Sequence of chain 1.B:
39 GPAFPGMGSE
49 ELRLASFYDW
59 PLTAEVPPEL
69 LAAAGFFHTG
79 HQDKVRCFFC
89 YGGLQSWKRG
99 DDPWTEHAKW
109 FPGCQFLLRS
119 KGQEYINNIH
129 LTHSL

Sequence of chain 2.A:
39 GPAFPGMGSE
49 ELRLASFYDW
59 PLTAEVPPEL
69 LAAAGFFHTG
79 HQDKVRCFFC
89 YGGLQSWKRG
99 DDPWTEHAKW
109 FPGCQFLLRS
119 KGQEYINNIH

This protein binds this small molecule.
Small molecule (SMILES): CC(C)[C@H](NC(=O)[C@H](C)N)C(=O)N1CCC[C@H]1C(=O)N[C@@H](CC1=c2ccccc2=NC1)C(=O)O

Binding-site contacts:
Ligand atom CB contacts residue ASP99 of chain 2.A at 3.8 Å.
Ligand atom CG2 contacts residue GLN93 of chain 2.A at 3.8 Å.
Ligand atom CA contacts residue SER94 of chain 2.A at 3.5 Å.
Ligand atom C contacts residue LEU92 of chain 2.A at 3.6 Å (hydrophobic).
Ligand atom C contacts residue GLN93 of chain 2.A at 3.7 Å.
Ligand atom CZ2 contacts residue THR77 of chain 2.A at 3.8 Å.
Ligand atom N contacts residue GLN93 of chain 2.A at 3.0 Å (h-bond).
Ligand atom NE1 contacts residue VAL83 of chain 2.A at 3.5 Å (h-bond).
Ligand atom CB contacts residue GLN93 of chain 2.A at 3.3 Å.
Ligand atom NE1 contacts residue GLY91 of chain 2.A at 3.3 Å.
Ligand atom CA contacts residue ASP99 of chain 2.A at 3.6 Å.
Ligand atom O contacts residue ARG97 of chain 1.B at 3.2 Å (salt-bridge).
Ligand atom N contacts residue LEU92 of chain 2.A at 3.7 Å.
Ligand atom O contacts residue LEU92 of chain 2.A at 3.4 Å.
Ligand atom CD contacts residue TRP108 of chain 2.A at 3.6 Å (hydrophobic).
Ligand atom CH2 contacts residue ARG84 of chain 2.A at 3.0 Å.
Ligand atom NE1 contacts residue LEU92 of chain 2.A at 3.1 Å (h-bond).
Ligand atom O contacts residue GLN93 of chain 2.A at 2.9 Å (h-bond).
Ligand atom CD1 contacts residue GLY91 of chain 2.A at 3.4 Å.
Ligand atom O contacts residue GLU104 of chain 2.A at 3.3 Å (salt-bridge).
Ligand atom CD1 contacts residue GLN93 of chain 2.A at 3.6 Å.
Ligand atom N contacts residue GLU104 of chain 2.A at 3.0 Å (salt-bridge).
Ligand atom CZ3 contacts residue ARG84 of chain 2.A at 3.5 Å.
Ligand atom N contacts residue ASP99 of chain 2.A at 2.7 Å (salt-bridge).
Ligand atom CZ2 contacts residue LYS82 of chain 2.A at 3.6 Å.
Ligand atom CB contacts residue TRP95 of chain 2.A at 3.7 Å (hydrophobic).
Ligand atom CB contacts residue GLU104 of chain 2.A at 3.8 Å.
Ligand atom CB contacts residue GLN93 of chain 2.A at 3.4 Å.
Ligand atom CA contacts residue GLN93 of chain 2.A at 3.4 Å.
Ligand atom CG contacts residue TRP108 of chain 2.A at 3.4 Å (hydrophobic).
Ligand atom O contacts residue TRP108 of chain 2.A at 3.0 Å (h-bond).
Ligand atom CZ2 contacts residue ARG84 of chain 2.A at 3.5 Å.
Ligand atom CB contacts residue GLY91 of chain 2.A at 3.8 Å.
Ligand atom CD1 contacts residue LEU92 of chain 2.A at 3.4 Å (hydrophobic).
Ligand atom CA contacts residue GLY91 of chain 2.A at 3.2 Å.
Ligand atom CE2 contacts residue LYS82 of chain 2.A at 3.7 Å.
Ligand atom C contacts residue GLY91 of chain 2.A at 3.8 Å.
Ligand atom CA contacts residue GLU104 of chain 2.A at 3.7 Å.
Ligand atom C contacts residue GLU104 of chain 2.A at 3.8 Å.
Ligand atom N contacts residue GLY91 of chain 2.A at 3.4 Å (h-bond).